Sequence of chain 2.A:
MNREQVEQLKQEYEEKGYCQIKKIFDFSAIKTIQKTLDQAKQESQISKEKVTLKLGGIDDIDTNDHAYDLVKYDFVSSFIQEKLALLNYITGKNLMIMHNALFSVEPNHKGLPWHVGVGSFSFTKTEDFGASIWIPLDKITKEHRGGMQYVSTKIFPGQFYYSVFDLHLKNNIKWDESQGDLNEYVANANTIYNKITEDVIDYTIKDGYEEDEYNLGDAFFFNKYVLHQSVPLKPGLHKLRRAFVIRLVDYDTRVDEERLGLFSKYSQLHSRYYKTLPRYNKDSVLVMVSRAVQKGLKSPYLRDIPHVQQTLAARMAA

The small molecule below binds the protein below.
Small molecule (SMILES): O=C(O)CCC(=O)C(=O)O

Binding-site contacts:
Ligand atom O2 contacts residue HIS252 of chain 2.A at 3.1 Å (h-bond).
Ligand atom C1 contacts residue MET172 of chain 2.A at 3.7 Å (hydrophobic).
Ligand atom O2 contacts residue FMT1 of chain 2.E at 2.9 Å (h-bond).
Ligand atom C1 contacts residue ARG271 of chain 2.A at 3.5 Å.
Ligand atom C2 contacts residue FMT1 of chain 2.E at 3.4 Å.
Ligand atom C1 contacts residue FMT1 of chain 2.E at 3.4 Å.
Ligand atom C4 contacts residue SER254 of chain 2.A at 3.6 Å.
Ligand atom C2 contacts residue FE1 of chain 2.B at 2.8 Å.
Ligand atom C4 contacts residue MET172 of chain 2.A at 2.9 Å (hydrophobic).
Ligand atom C5 contacts residue TRP158 of chain 2.A at 3.7 Å (hydrophobic).
Ligand atom O5 contacts residue MET172 of chain 2.A at 3.6 Å.
Ligand atom O1 contacts residue ARG271 of chain 2.A at 3.7 Å.
Ligand atom O3 contacts residue TRP158 of chain 2.A at 2.9 Å (h-bond).
Ligand atom C2 contacts residue HIS252 of chain 2.A at 3.7 Å.
Ligand atom O4 contacts residue SER254 of chain 2.A at 2.6 Å (h-bond).
Ligand atom O5 contacts residue HIS139 of chain 2.A at 3.0 Å (h-bond).
Ligand atom O5 contacts residue HIS252 of chain 2.A at 3.1 Å (h-bond).
Ligand atom C5 contacts residue MET172 of chain 2.A at 3.5 Å (hydrophobic).
Ligand atom O5 contacts residue FE1 of chain 2.B at 2.1 Å.
Ligand atom O3 contacts residue ARG265 of chain 2.A at 3.2 Å (salt-bridge).
Ligand atom C3 contacts residue PHE127 of chain 2.A at 3.4 Å (hydrophobic).
Ligand atom O4 contacts residue ARG265 of chain 2.A at 2.6 Å (salt-bridge).
Ligand atom O1 contacts residue TRP158 of chain 2.A at 3.6 Å.
Ligand atom C3 contacts residue TRP158 of chain 2.A at 3.7 Å (hydrophobic).
Ligand atom O1 contacts residue VAL269 of chain 2.A at 3.1 Å.
Ligand atom O3 contacts residue MET172 of chain 2.A at 3.7 Å.
Ligand atom O2 contacts residue PHE246 of chain 2.A at 3.7 Å.
Ligand atom C2 contacts residue MET172 of chain 2.A at 3.1 Å (hydrophobic).
Ligand atom C1 contacts residue HIS252 of chain 2.A at 3.7 Å.
Ligand atom O2 contacts residue ARG271 of chain 2.A at 2.9 Å (salt-bridge).
Ligand atom C4 contacts residue LEU136 of chain 2.A at 3.7 Å (hydrophobic).
Ligand atom C5 contacts residue SER254 of chain 2.A at 3.5 Å.
Ligand atom O2 contacts residue FE1 of chain 2.B at 2.1 Å.
Ligand atom C3 contacts residue MET172 of chain 2.A at 2.6 Å (hydrophobic).
Ligand atom O5 contacts residue LEU136 of chain 2.A at 3.3 Å.
Ligand atom O3 contacts residue PHE127 of chain 2.A at 3.5 Å.
Ligand atom O5 contacts residue FMT1 of chain 2.E at 3.0 Å (h-bond).
Ligand atom C1 contacts residue FE1 of chain 2.B at 2.8 Å.
Ligand atom C5 contacts residue ARG265 of chain 2.A at 3.3 Å.
Ligand atom O1 contacts residue PHE127 of chain 2.A at 3.8 Å.